Binding-site contacts:
Ligand atom O5 contacts residue ASN318 of chain 1.H at 2.4 Å (h-bond).
Ligand atom C7 contacts residue ASN318 of chain 1.H at 3.5 Å.
Ligand atom C6 contacts residue SER320 of chain 1.H at 3.4 Å.
Ligand atom C2 contacts residue ASN318 of chain 1.H at 2.5 Å.
Ligand atom C5 contacts residue SER320 of chain 1.H at 3.5 Å.
Ligand atom C3 contacts residue ASN318 of chain 1.H at 3.8 Å.
Ligand atom C1 contacts residue SER320 of chain 1.H at 3.9 Å.
Ligand atom O6 contacts residue SER320 of chain 1.H at 4.4 Å.
Ligand atom N2 contacts residue ASN318 of chain 1.H at 2.9 Å (h-bond).
Ligand atom O5 contacts residue SER320 of chain 1.H at 3.4 Å (h-bond).
Ligand atom O7 contacts residue ASN318 of chain 1.H at 3.6 Å.
Ligand atom C5 contacts residue ASN318 of chain 1.H at 3.7 Å.
Ligand atom C1 contacts residue ASN318 of chain 1.H at 1.4 Å.
Ligand atom C4 contacts residue ASN318 of chain 1.H at 4.2 Å.

This protein binds this small molecule.
Small molecule (SMILES): CC(=O)N[C@@H]1[C@@H](O)[C@H](O)[C@@H](CO)O[C@H]1O

Sequence of chain 1.H:
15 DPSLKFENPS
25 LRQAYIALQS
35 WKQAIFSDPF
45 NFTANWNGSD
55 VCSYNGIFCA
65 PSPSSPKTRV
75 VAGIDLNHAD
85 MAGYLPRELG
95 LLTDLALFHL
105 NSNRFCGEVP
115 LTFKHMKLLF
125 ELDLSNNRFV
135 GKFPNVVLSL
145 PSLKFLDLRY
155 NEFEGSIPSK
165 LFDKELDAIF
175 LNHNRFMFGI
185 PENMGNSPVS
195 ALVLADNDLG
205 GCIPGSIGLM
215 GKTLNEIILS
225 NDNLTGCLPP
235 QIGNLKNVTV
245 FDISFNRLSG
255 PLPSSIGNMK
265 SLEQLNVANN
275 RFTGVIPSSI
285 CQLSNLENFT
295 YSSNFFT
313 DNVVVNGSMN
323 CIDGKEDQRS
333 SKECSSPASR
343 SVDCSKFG